A small-molecule ligand and the protein it binds are described below.
Small molecule (SMILES): OC[C@H]1N/C(=N\O)[C@H](O)[C@@H](O)[C@@H]1O

Sequence of chain 1.A:
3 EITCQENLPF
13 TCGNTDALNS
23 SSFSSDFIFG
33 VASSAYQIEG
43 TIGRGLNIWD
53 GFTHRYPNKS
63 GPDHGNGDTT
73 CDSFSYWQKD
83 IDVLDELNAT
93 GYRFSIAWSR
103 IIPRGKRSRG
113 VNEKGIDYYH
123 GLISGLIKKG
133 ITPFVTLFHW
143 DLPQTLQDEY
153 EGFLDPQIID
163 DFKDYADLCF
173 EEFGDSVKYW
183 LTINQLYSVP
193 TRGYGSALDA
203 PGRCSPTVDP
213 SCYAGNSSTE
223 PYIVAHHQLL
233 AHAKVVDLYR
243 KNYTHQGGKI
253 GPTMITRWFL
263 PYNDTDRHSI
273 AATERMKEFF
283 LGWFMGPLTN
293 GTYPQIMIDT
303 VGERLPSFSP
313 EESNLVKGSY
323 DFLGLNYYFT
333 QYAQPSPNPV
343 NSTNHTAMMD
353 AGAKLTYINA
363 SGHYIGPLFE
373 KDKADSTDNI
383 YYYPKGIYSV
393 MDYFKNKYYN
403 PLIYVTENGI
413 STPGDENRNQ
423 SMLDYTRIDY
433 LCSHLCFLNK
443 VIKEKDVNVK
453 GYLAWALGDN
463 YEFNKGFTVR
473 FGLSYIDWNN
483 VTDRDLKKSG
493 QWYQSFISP

Binding-site contacts:
Ligand atom C6 contacts residue PHE473 of chain 1.A at 3.5 Å (hydrophobic).
Ligand atom O4 contacts residue GLU464 of chain 1.A at 2.6 Å (salt-bridge).
Ligand atom C1 contacts residue GLU409 of chain 1.A at 2.6 Å.
Ligand atom O2 contacts residue GLU409 of chain 1.A at 2.6 Å (salt-bridge).
Ligand atom O2 contacts residue HIS141 of chain 1.A at 3.4 Å (h-bond).
Ligand atom N1 contacts residue TYR330 of chain 1.A at 3.7 Å.
Ligand atom C3 contacts residue TRP457 of chain 1.A at 3.6 Å (hydrophobic).
Ligand atom O6 contacts residue ASC1 of chain 1.K at 2.8 Å (h-bond).
Ligand atom O7 contacts residue TYR330 of chain 1.A at 3.0 Å.
Ligand atom O3 contacts residue GLN39 of chain 1.A at 2.8 Å (h-bond).
Ligand atom C3 contacts residue GLU409 of chain 1.A at 3.5 Å.
Ligand atom O4 contacts residue GLN39 of chain 1.A at 3.0 Å (h-bond).
Ligand atom N1 contacts residue GLU409 of chain 1.A at 3.2 Å (salt-bridge).
Ligand atom C5 contacts residue TRP457 of chain 1.A at 3.5 Å (hydrophobic).
Ligand atom N1 contacts residue ASC1 of chain 1.K at 3.2 Å (h-bond).
Ligand atom O4 contacts residue TRP457 of chain 1.A at 3.1 Å.
Ligand atom O6 contacts residue GLU464 of chain 1.A at 2.6 Å (salt-bridge).
Ligand atom O6 contacts residue PHE473 of chain 1.A at 3.5 Å.
Ligand atom C1 contacts residue GLN187 of chain 1.A at 3.3 Å.
Ligand atom C6 contacts residue TYR330 of chain 1.A at 3.6 Å (hydrophobic).
Ligand atom C6 contacts residue TRP457 of chain 1.A at 3.8 Å (hydrophobic).
Ligand atom O3 contacts residue TRP457 of chain 1.A at 3.8 Å.
Ligand atom N1 contacts residue SO41 of chain 1.X at 3.2 Å (h-bond).
Ligand atom C5 contacts residue GLU409 of chain 1.A at 3.6 Å.
Ligand atom N1 contacts residue GLN187 of chain 1.A at 2.2 Å (h-bond).
Ligand atom N5 contacts residue GLU409 of chain 1.A at 3.1 Å (salt-bridge).
Ligand atom C4 contacts residue GLU464 of chain 1.A at 3.5 Å.
Ligand atom C6 contacts residue GLU464 of chain 1.A at 3.6 Å.
Ligand atom O7 contacts residue GLN187 of chain 1.A at 2.6 Å (h-bond).
Ligand atom O3 contacts residue PHE465 of chain 1.A at 3.4 Å.
Ligand atom O7 contacts residue ASC1 of chain 1.K at 2.6 Å.
Ligand atom O7 contacts residue SO41 of chain 1.X at 2.7 Å (h-bond).
Ligand atom N5 contacts residue TYR330 of chain 1.A at 3.0 Å (h-bond).
Ligand atom C6 contacts residue ASC1 of chain 1.K at 3.6 Å.
Ligand atom O2 contacts residue GLN187 of chain 1.A at 3.3 Å (h-bond).
Ligand atom O3 contacts residue HIS141 of chain 1.A at 3.0 Å (h-bond).
Ligand atom O2 contacts residue ASN186 of chain 1.A at 2.9 Å (h-bond).
Ligand atom C2 contacts residue GLU409 of chain 1.A at 3.2 Å.
Ligand atom C5 contacts residue TYR330 of chain 1.A at 3.2 Å (hydrophobic).
Ligand atom C1 contacts residue TYR330 of chain 1.A at 3.6 Å (hydrophobic).